Sequence of chain 1.B:
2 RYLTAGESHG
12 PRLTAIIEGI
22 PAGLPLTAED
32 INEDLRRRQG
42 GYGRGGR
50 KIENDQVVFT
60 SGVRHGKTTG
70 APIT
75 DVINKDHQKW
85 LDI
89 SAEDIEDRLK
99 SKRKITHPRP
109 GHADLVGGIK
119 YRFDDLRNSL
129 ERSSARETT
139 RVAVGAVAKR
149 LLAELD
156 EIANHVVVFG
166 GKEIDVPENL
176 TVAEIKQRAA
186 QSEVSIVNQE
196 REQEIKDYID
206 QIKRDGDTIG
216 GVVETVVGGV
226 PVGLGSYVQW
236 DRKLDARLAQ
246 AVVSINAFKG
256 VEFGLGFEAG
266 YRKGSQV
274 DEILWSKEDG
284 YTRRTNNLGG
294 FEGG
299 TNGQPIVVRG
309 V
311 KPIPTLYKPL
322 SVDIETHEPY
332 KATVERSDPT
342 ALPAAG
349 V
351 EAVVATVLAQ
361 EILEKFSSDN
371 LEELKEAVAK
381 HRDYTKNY

This protein binds this small molecule.
Small molecule (SMILES): C=C(O[C@@H]1CC(C(=O)O)=C[C@@H](OP(=O)(O)O)[C@H]1O)C(=O)O

Binding-site contacts:
Ligand atom O11 contacts residue SER132 of chain 1.B at 3.5 Å.
Ligand atom O1P contacts residue ARG337 of chain 1.B at 2.8 Å (salt-bridge).
Ligand atom C8 contacts residue ARG134 of chain 1.B at 3.4 Å.
Ligand atom O12 contacts residue HIS110 of chain 1.B at 2.8 Å (h-bond).
Ligand atom C7 contacts residue ARG45 of chain 1.B at 3.6 Å.
Ligand atom C7 contacts residue MSE49 of chain 1.B at 3.9 Å.
Ligand atom P contacts residue ARG337 of chain 1.B at 3.7 Å.
Ligand atom P contacts residue HIS10 of chain 1.B at 3.9 Å.
Ligand atom C3 contacts residue ARG337 of chain 1.B at 3.3 Å.
Ligand atom C9 contacts residue ARG39 of chain 1.B at 3.5 Å.
Ligand atom C9 contacts residue MSE49 of chain 1.B at 3.4 Å.
Ligand atom O4 contacts residue ARG45 of chain 1.B at 3.9 Å.
Ligand atom O12 contacts residue FMN1 of chain 1.P at 3.2 Å.
Ligand atom C10 contacts residue FMN1 of chain 1.P at 3.4 Å.
Ligand atom O92 contacts residue ARG134 of chain 1.B at 3.2 Å (salt-bridge).
Ligand atom O92 contacts residue ARG39 of chain 1.B at 2.7 Å (salt-bridge).
Ligand atom C2 contacts residue ARG337 of chain 1.B at 3.5 Å.
Ligand atom O3P contacts residue ARG48 of chain 1.B at 3.6 Å.
Ligand atom C1 contacts residue SER132 of chain 1.B at 3.7 Å.
Ligand atom C4 contacts residue FMN1 of chain 1.P at 3.5 Å.
Ligand atom C6 contacts residue SER132 of chain 1.B at 3.5 Å.
Ligand atom O11 contacts residue ALA133 of chain 1.B at 2.9 Å (h-bond).
Ligand atom O2P contacts residue HIS10 of chain 1.B at 2.9 Å (h-bond).
Ligand atom C6 contacts residue FMN1 of chain 1.P at 3.5 Å.
Ligand atom C9 contacts residue ARG45 of chain 1.B at 3.5 Å.
Ligand atom C2 contacts residue FMN1 of chain 1.P at 3.6 Å.
Ligand atom O92 contacts residue MSE49 of chain 1.B at 3.0 Å.
Ligand atom C6 contacts residue ALA133 of chain 1.B at 3.7 Å (hydrophobic).
Ligand atom C8 contacts residue MSE49 of chain 1.B at 3.8 Å.
Ligand atom O91 contacts residue ARG39 of chain 1.B at 2.7 Å (salt-bridge).
Ligand atom O2P contacts residue ARG337 of chain 1.B at 3.1 Å (salt-bridge).
Ligand atom O3P contacts residue ARG337 of chain 1.B at 2.8 Å (salt-bridge).
Ligand atom O11 contacts residue FMN1 of chain 1.P at 2.9 Å (h-bond).
Ligand atom O2P contacts residue ARG48 of chain 1.B at 2.9 Å (salt-bridge).
Ligand atom O5 contacts residue ARG45 of chain 1.B at 3.3 Å (salt-bridge).
Ligand atom C1 contacts residue FMN1 of chain 1.P at 3.4 Å.
Ligand atom O91 contacts residue ARG45 of chain 1.B at 2.8 Å (salt-bridge).
Ligand atom C10 contacts residue SER132 of chain 1.B at 3.8 Å.
Ligand atom C10 contacts residue ALA133 of chain 1.B at 3.9 Å (hydrophobic).
Ligand atom C8 contacts residue ARG48 of chain 1.B at 3.7 Å.